Binding-site contacts:
Ligand atom O3' contacts residue DA4 of chain 4.D at 4.2 Å.
Ligand atom O5' contacts residue DA4 of chain 4.D at 4.0 Å.
Ligand atom P contacts residue DA4 of chain 4.D at 3.2 Å.
Ligand atom C3' contacts residue DA4 of chain 4.D at 3.3 Å.
Ligand atom OP1 contacts residue DA4 of chain 4.D at 2.2 Å.
Ligand atom C4' contacts residue DA4 of chain 4.D at 4.3 Å.
Ligand atom C5' contacts residue DA4 of chain 4.D at 4.0 Å.
Ligand atom OP2 contacts residue DA4 of chain 4.D at 3.6 Å.
Ligand atom C2' contacts residue DA4 of chain 4.D at 3.5 Å.

A protein and the small-molecule ligand that binds it are described below.
Small molecule (SMILES): Nc1ccn([C@H]2C[C@H](O)[C@@H](COP(=O)(O)O)O2)c(=O)n1